Sequence of chain 50.E:
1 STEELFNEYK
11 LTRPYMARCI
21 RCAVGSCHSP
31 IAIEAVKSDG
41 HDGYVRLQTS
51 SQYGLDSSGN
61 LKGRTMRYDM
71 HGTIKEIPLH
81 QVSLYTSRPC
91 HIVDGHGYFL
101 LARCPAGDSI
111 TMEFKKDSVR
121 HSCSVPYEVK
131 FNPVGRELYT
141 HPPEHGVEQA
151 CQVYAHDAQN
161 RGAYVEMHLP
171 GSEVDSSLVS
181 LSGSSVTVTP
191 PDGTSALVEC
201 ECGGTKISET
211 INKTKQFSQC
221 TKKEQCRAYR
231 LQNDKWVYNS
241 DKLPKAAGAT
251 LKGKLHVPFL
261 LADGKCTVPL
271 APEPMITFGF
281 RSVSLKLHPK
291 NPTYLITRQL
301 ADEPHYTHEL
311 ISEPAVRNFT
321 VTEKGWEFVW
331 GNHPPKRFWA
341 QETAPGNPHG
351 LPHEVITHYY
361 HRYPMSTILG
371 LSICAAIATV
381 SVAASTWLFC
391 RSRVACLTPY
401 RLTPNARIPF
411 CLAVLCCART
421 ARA

This small molecule binds to this protein.
Small molecule (SMILES): CC(=O)N[C@@H]1[C@@H](O)[C@H](O)[C@@H](CO)O[C@H]1O

Binding-site contacts:
Ligand atom C3 contacts residue ASN212 of chain 50.E at 3.8 Å.
Ligand atom C4 contacts residue ASN212 of chain 50.E at 4.2 Å.
Ligand atom O5 contacts residue ASN212 of chain 50.E at 2.4 Å (h-bond).
Ligand atom C1 contacts residue ILE211 of chain 50.E at 4.2 Å (hydrophobic).
Ligand atom O7 contacts residue ASN212 of chain 50.E at 4.5 Å.
Ligand atom N2 contacts residue ILE211 of chain 50.E at 4.3 Å.
Ligand atom C7 contacts residue ASN212 of chain 50.E at 3.9 Å.
Ligand atom C2 contacts residue ASN212 of chain 50.E at 2.4 Å.
Ligand atom C1 contacts residue ASN212 of chain 50.E at 1.4 Å.
Ligand atom C5 contacts residue ASN212 of chain 50.E at 3.7 Å.
Ligand atom N2 contacts residue ASN212 of chain 50.E at 2.9 Å (h-bond).